The small molecule below binds the protein below.
Small molecule (SMILES): CC(C)CCC[C@@H](C)[C@H]1CC[C@H]2[C@@H]3CC=C4C[C@@H](O)CC[C@]4(C)[C@H]3CC[C@]12C

Sequence of chain 1.C:
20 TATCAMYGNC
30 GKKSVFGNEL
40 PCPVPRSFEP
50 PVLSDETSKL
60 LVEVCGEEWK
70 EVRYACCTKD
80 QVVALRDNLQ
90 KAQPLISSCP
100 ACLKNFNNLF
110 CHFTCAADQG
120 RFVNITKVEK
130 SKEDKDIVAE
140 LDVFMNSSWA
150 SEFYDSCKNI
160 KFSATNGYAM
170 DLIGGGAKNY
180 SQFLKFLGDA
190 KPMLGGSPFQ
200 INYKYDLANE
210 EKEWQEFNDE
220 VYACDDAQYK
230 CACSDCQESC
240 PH

Binding-site contacts:
Ligand atom C16 contacts residue PHE109 of chain 1.C at 3.7 Å (hydrophobic).
Ligand atom O1 contacts residue PRO40 of chain 1.C at 3.5 Å.
Ligand atom C27 contacts residue ASN87 of chain 1.C at 3.8 Å.
Ligand atom C7 contacts residue SER196 of chain 1.C at 4.1 Å.
Ligand atom C22 contacts residue LEU186 of chain 1.C at 4.0 Å (hydrophobic).
Ligand atom C24 contacts residue GLY194 of chain 1.C at 3.4 Å.
Ligand atom C21 contacts residue ASN87 of chain 1.C at 3.9 Å.
Ligand atom C15 contacts residue LEU186 of chain 1.C at 3.9 Å (hydrophobic).
Ligand atom C11 contacts residue ASN87 of chain 1.C at 4.0 Å.
Ligand atom C27 contacts residue LYS90 of chain 1.C at 3.7 Å.
Ligand atom C15 contacts residue PHE109 of chain 1.C at 4.1 Å (hydrophobic).
Ligand atom C21 contacts residue PHE105 of chain 1.C at 3.6 Å (hydrophobic).
Ligand atom C1 contacts residue THR113 of chain 1.C at 3.7 Å.
Ligand atom C4 contacts residue PHE198 of chain 1.C at 4.0 Å (hydrophobic).
Ligand atom C4 contacts residue PRO40 of chain 1.C at 4.0 Å (hydrophobic).
Ligand atom C17 contacts residue PHE109 of chain 1.C at 3.6 Å (hydrophobic).
Ligand atom C12 contacts residue LEU84 of chain 1.C at 4.2 Å (hydrophobic).
Ligand atom C3 contacts residue GLN80 of chain 1.C at 3.8 Å.
Ligand atom C12 contacts residue ASN87 of chain 1.C at 3.7 Å.
Ligand atom C13 contacts residue ASN87 of chain 1.C at 4.1 Å.
Ligand atom C27 contacts residue GLY194 of chain 1.C at 3.6 Å.
Ligand atom C2 contacts residue GLN80 of chain 1.C at 3.8 Å.
Ligand atom C14 contacts residue PHE109 of chain 1.C at 4.1 Å (hydrophobic).
Ligand atom O1 contacts residue GLN80 of chain 1.C at 2.7 Å (h-bond).
Ligand atom C22 contacts residue PHE105 of chain 1.C at 3.9 Å (hydrophobic).
Ligand atom C16 contacts residue LEU186 of chain 1.C at 3.6 Å (hydrophobic).
Ligand atom C21 contacts residue LEU88 of chain 1.C at 3.9 Å (hydrophobic).
Ligand atom C6 contacts residue PHE198 of chain 1.C at 3.6 Å (hydrophobic).
Ligand atom C18 contacts residue ASN87 of chain 1.C at 3.4 Å.
Ligand atom C7 contacts residue ILE200 of chain 1.C at 3.8 Å (hydrophobic).
Ligand atom C22 contacts residue PHE109 of chain 1.C at 4.1 Å (hydrophobic).
Ligand atom C15 contacts residue SER196 of chain 1.C at 3.7 Å.
Ligand atom C18 contacts residue GLY195 of chain 1.C at 3.8 Å.
Ligand atom C21 contacts residue PHE109 of chain 1.C at 4.0 Å (hydrophobic).
Ligand atom C11 contacts residue LEU84 of chain 1.C at 4.2 Å (hydrophobic).
Ligand atom C7 contacts residue PHE112 of chain 1.C at 3.9 Å (hydrophobic).
Ligand atom C25 contacts residue GLY194 of chain 1.C at 3.3 Å.
Ligand atom C6 contacts residue PHE112 of chain 1.C at 3.6 Å (hydrophobic).
Ligand atom C3 contacts residue THR113 of chain 1.C at 4.2 Å.
Ligand atom C2 contacts residue THR113 of chain 1.C at 3.9 Å.